This protein binds this small molecule.
Small molecule (SMILES): CC(=O)N[C@@H]1[C@@H](O)[C@H](O)[C@@H](CO)O[C@H]1O

Binding-site contacts:
Ligand atom N2 contacts residue ASN165 of chain 1.A at 2.9 Å (h-bond).
Ligand atom C2 contacts residue ASN165 of chain 1.A at 2.5 Å.
Ligand atom C7 contacts residue ASN165 of chain 1.A at 3.4 Å.
Ligand atom C3 contacts residue ASN165 of chain 1.A at 3.8 Å.
Ligand atom O7 contacts residue ASN165 of chain 1.A at 3.4 Å (h-bond).
Ligand atom C8 contacts residue ASN165 of chain 1.A at 4.5 Å.
Ligand atom C1 contacts residue ASN165 of chain 1.A at 1.4 Å.
Ligand atom C5 contacts residue ASN165 of chain 1.A at 3.7 Å.
Ligand atom C4 contacts residue ASN165 of chain 1.A at 4.3 Å.
Ligand atom O5 contacts residue ASN165 of chain 1.A at 2.4 Å (h-bond).

Sequence of chain 1.A:
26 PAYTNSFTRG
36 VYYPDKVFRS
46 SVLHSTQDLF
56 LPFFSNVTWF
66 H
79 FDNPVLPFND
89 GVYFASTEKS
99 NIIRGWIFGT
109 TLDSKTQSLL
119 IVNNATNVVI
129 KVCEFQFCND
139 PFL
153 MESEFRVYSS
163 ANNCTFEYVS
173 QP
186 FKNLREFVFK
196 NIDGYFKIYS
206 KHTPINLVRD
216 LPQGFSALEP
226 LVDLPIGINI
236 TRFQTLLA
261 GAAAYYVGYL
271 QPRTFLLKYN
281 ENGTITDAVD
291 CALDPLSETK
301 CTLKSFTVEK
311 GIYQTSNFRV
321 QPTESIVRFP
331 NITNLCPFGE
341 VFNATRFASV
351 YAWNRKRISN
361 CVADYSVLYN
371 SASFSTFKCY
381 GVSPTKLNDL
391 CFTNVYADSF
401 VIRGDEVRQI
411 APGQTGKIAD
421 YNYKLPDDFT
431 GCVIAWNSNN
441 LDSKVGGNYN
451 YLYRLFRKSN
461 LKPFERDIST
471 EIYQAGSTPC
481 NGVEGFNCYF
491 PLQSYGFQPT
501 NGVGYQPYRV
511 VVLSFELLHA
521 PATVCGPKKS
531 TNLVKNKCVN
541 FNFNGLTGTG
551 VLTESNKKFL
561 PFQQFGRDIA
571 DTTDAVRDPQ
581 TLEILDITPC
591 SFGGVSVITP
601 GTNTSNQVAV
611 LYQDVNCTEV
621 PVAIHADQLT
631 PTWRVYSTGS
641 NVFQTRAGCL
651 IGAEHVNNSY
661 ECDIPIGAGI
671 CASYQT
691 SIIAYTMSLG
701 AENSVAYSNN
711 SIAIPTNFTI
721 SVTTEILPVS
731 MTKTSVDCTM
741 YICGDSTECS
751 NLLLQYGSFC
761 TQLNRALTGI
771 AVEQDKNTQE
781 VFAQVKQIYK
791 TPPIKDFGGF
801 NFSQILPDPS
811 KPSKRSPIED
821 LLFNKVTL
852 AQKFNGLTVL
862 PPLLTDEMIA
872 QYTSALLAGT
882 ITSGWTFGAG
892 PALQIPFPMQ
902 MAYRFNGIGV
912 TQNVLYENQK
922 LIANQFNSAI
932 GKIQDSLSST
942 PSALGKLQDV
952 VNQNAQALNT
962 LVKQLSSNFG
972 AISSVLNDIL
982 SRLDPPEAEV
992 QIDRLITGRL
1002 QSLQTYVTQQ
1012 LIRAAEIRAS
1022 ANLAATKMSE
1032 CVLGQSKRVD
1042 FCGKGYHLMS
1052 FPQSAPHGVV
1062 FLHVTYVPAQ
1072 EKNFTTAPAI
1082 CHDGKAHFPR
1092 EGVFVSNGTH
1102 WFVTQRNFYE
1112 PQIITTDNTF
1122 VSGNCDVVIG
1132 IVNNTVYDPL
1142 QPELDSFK